A small-molecule ligand and the protein it binds are described below.
Small molecule (SMILES): CC(=O)N[C@H]1[C@H](O[C@H]2[C@H](O)[C@@H](NC(C)=O)CO[C@@H]2CO)O[C@H](CO)[C@@H](O[C@@H]2O[C@H](CO[C@H]3O[C@H](CO[C@H]4O[C@H](CO)[C@@H](O)[C@H](O)[C@@H]4O)[C@@H](O)[C@H](O[C@H]4O[C@H](CO)[C@@H](O)[C@H](O)[C@@H]4O)[C@@H]3O)[C@@H](O)[C@H](O[C@H]3O[C@H](CO)[C@@H](O)[C@H](O)[C@@H]3O[C@H]3O[C@H](CO)[C@@H](O)[C@H](O)[C@@H]3O)[C@@H]2O)[C@@H]1O

Sequence of chain 1.G:
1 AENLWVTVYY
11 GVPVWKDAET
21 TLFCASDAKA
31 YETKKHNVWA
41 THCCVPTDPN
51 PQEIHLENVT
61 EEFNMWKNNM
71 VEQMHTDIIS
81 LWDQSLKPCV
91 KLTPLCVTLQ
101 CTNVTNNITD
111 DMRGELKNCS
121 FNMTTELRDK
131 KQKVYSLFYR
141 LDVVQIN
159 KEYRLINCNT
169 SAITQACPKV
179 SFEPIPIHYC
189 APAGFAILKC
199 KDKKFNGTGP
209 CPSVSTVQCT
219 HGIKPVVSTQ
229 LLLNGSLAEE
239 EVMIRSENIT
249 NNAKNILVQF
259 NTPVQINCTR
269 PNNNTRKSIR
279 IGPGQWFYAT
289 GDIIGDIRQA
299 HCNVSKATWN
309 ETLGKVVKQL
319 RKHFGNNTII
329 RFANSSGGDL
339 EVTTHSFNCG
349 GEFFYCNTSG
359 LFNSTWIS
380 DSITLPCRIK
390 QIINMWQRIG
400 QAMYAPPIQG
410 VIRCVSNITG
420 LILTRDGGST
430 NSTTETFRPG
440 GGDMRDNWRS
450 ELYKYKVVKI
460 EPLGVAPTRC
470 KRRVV

Sequence of chain 1.H:
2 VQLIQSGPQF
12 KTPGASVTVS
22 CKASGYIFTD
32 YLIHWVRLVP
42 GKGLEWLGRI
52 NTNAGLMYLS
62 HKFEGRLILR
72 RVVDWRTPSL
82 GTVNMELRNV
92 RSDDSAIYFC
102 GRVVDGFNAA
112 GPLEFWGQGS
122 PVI

Binding-site contacts:
Ligand atom C2 contacts residue ASN246 of chain 1.G at 2.6 Å.
Ligand atom C1 contacts residue SER53 of chain 1.I at 4.0 Å.
Ligand atom O2 contacts residue PHE108 of chain 1.H at 3.8 Å.
Ligand atom O6 contacts residue THR248 of chain 1.G at 2.9 Å (h-bond).
Ligand atom C6 contacts residue ALA110 of chain 1.H at 4.1 Å (hydrophobic).
Ligand atom C5 contacts residue THR248 of chain 1.G at 3.5 Å.
Ligand atom C6 contacts residue THR248 of chain 1.G at 3.9 Å.
Ligand atom O2 contacts residue ASP30 of chain 1.I at 3.6 Å.
Ligand atom N2 contacts residue ASN246 of chain 1.G at 3.0 Å (h-bond).
Ligand atom C1 contacts residue SER32 of chain 1.I at 3.5 Å.
Ligand atom C3 contacts residue ASN246 of chain 1.G at 3.9 Å.
Ligand atom O6 contacts residue ALA110 of chain 1.H at 3.7 Å.
Ligand atom C1 contacts residue ASN246 of chain 1.G at 1.5 Å.
Ligand atom O2 contacts residue TYR92 of chain 1.I at 3.7 Å.
Ligand atom C5 contacts residue ASN246 of chain 1.G at 3.7 Å.
Ligand atom C2 contacts residue SER53 of chain 1.I at 3.7 Å.
Ligand atom O3 contacts residue SER53 of chain 1.I at 3.5 Å (h-bond).
Ligand atom C2 contacts residue GLY107 of chain 1.H at 4.0 Å.
Ligand atom O5 contacts residue SER32 of chain 1.I at 3.5 Å (h-bond).
Ligand atom O7 contacts residue ASN246 of chain 1.G at 3.6 Å.
Ligand atom O4 contacts residue SER53 of chain 1.I at 2.9 Å (h-bond).
Ligand atom O3 contacts residue ARG54 of chain 1.I at 3.0 Å (salt-bridge).
Ligand atom C4 contacts residue SER53 of chain 1.I at 3.7 Å.
Ligand atom C2 contacts residue ASP30 of chain 1.I at 4.0 Å.
Ligand atom O5 contacts residue ASN249 of chain 1.G at 3.9 Å.
Ligand atom C3 contacts residue GLY107 of chain 1.H at 4.0 Å.
Ligand atom O2 contacts residue SER32 of chain 1.I at 2.9 Å (h-bond).
Ligand atom C7 contacts residue ASN246 of chain 1.G at 3.5 Å.
Ligand atom C2 contacts residue ARG54 of chain 1.I at 4.0 Å.
Ligand atom C3 contacts residue ARG54 of chain 1.I at 3.7 Å.
Ligand atom C7 contacts residue GLY107 of chain 1.H at 3.8 Å.
Ligand atom O6 contacts residue ASN249 of chain 1.G at 3.5 Å.
Ligand atom N2 contacts residue GLY107 of chain 1.H at 3.0 Å (h-bond).
Ligand atom C8 contacts residue GLY107 of chain 1.H at 3.7 Å.
Ligand atom C2 contacts residue SER32 of chain 1.I at 3.7 Å.
Ligand atom C1 contacts residue THR248 of chain 1.G at 3.8 Å.
Ligand atom O5 contacts residue THR248 of chain 1.G at 3.5 Å (h-bond).
Ligand atom O4 contacts residue ILE56 of chain 1.I at 3.4 Å.
Ligand atom O2 contacts residue TYR49 of chain 1.I at 4.0 Å.
Ligand atom O5 contacts residue ASN246 of chain 1.G at 2.4 Å (h-bond).

Sequence of chain 1.I:
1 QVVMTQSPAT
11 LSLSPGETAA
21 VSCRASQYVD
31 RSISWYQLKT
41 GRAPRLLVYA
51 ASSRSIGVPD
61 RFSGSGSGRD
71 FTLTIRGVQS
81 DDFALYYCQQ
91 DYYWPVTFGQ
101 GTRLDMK